This small molecule binds to this protein.
Small molecule (SMILES): O=C(O)CF

Sequence of chain 2.A:
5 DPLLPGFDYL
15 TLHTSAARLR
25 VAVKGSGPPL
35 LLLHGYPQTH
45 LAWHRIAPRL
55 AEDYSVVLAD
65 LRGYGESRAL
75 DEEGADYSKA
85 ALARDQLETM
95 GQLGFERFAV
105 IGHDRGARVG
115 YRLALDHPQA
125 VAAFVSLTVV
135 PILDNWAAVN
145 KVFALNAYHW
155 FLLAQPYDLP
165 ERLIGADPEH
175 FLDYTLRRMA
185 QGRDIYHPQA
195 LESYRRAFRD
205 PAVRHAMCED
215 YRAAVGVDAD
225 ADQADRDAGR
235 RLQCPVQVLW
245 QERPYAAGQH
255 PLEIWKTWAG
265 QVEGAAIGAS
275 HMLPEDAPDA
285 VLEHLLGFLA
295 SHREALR

Binding-site contacts:
Ligand atom CH3 contacts residue VAL207 of chain 2.A at 3.7 Å (hydrophobic).
Ligand atom O contacts residue VAL207 of chain 2.A at 3.7 Å.
Ligand atom C contacts residue ASP204 of chain 2.A at 3.4 Å.
Ligand atom O contacts residue TYR68 of chain 2.A at 3.9 Å.
Ligand atom F contacts residue VAL207 of chain 2.A at 3.6 Å.
Ligand atom O contacts residue GLU70 of chain 2.A at 3.5 Å.
Ligand atom OXT contacts residue ASP204 of chain 2.A at 3.2 Å (salt-bridge).
Ligand atom F contacts residue ASP204 of chain 2.A at 3.0 Å.
Ligand atom F contacts residue ALA201 of chain 2.A at 4.3 Å.
Ligand atom C contacts residue VAL207 of chain 2.A at 3.5 Å (hydrophobic).
Ligand atom O contacts residue ARG72 of chain 2.A at 3.5 Å.
Ligand atom C contacts residue SER71 of chain 2.A at 4.0 Å.
Ligand atom CH3 contacts residue ASP204 of chain 2.A at 2.6 Å.
Ligand atom C contacts residue ARG72 of chain 2.A at 3.6 Å.
Ligand atom O contacts residue SER71 of chain 2.A at 2.9 Å (h-bond).
Ligand atom O contacts residue GLY67 of chain 2.A at 4.0 Å.
Ligand atom OXT contacts residue VAL207 of chain 2.A at 4.0 Å.
Ligand atom OXT contacts residue ALA206 of chain 2.A at 3.9 Å.
Ligand atom OXT contacts residue SER71 of chain 2.A at 4.5 Å.
Ligand atom OXT contacts residue ARG72 of chain 2.A at 3.3 Å.
Ligand atom O contacts residue GLY69 of chain 2.A at 2.8 Å (h-bond).
Ligand atom CH3 contacts residue GLY69 of chain 2.A at 3.3 Å.
Ligand atom C contacts residue GLY69 of chain 2.A at 3.4 Å.
Ligand atom F contacts residue GLY69 of chain 2.A at 2.8 Å.